Sequence of chain 38.E:
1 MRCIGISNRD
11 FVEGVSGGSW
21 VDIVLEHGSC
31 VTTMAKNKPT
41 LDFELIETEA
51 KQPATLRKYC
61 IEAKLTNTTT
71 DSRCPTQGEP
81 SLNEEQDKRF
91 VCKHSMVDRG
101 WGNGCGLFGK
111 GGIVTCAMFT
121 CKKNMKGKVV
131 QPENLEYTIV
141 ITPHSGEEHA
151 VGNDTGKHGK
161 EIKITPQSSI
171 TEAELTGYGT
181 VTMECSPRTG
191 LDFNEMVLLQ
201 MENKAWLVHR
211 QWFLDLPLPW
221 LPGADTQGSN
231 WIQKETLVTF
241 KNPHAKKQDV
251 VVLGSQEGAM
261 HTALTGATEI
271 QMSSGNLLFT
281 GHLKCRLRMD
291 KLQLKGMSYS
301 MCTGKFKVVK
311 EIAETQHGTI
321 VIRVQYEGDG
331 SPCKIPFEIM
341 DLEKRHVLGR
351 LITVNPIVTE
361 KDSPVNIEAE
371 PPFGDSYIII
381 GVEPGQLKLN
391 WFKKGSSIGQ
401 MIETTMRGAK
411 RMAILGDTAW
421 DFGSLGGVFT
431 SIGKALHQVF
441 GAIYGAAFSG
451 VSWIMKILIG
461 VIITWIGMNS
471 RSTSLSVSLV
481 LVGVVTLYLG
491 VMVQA

Sequence of chain 38.C:
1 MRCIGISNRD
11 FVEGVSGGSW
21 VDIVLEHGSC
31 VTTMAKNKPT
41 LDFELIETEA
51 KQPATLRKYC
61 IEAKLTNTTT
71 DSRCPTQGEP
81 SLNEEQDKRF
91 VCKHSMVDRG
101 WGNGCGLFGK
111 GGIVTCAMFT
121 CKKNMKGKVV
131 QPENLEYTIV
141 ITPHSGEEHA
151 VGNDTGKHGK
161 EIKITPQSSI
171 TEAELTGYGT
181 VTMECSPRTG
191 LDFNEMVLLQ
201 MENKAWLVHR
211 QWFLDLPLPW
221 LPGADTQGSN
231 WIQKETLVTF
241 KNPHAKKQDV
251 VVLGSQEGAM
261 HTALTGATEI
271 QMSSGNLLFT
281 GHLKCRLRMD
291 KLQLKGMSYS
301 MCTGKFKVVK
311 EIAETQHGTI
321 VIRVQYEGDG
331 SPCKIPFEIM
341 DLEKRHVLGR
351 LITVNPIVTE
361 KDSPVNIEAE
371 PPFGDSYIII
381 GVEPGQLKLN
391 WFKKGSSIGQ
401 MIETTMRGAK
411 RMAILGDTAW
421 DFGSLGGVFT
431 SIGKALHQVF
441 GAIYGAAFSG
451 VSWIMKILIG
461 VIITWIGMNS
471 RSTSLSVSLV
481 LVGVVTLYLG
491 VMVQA

The protein below binds the small molecule below.
Small molecule (SMILES): CC(=O)N[C@H]1[C@H](O[C@H]2[C@H](O)[C@@H](NC(C)=O)CO[C@@H]2CO)O[C@H](CO)[C@@H](O)[C@@H]1O

Binding-site contacts:
Ligand atom C8 contacts residue GLY102 of chain 38.C at 3.3 Å.
Ligand atom O7 contacts residue HIS149 of chain 38.E at 3.6 Å.
Ligand atom C5 contacts residue HIS158 of chain 38.E at 4.2 Å.
Ligand atom N2 contacts residue ASN153 of chain 38.E at 2.9 Å (h-bond).
Ligand atom C3 contacts residue ASN153 of chain 38.E at 3.8 Å.
Ligand atom C2 contacts residue HIS149 of chain 38.E at 3.7 Å.
Ligand atom C4 contacts residue ASN153 of chain 38.E at 4.2 Å.
Ligand atom O5 contacts residue HIS149 of chain 38.E at 3.5 Å (h-bond).
Ligand atom C7 contacts residue ASN153 of chain 38.E at 3.3 Å.
Ligand atom C1 contacts residue HIS158 of chain 38.E at 3.9 Å.
Ligand atom C1 contacts residue THR155 of chain 38.E at 4.0 Å.
Ligand atom C2 contacts residue ASN153 of chain 38.E at 2.4 Å.
Ligand atom O6 contacts residue HIS158 of chain 38.E at 2.8 Å (h-bond).
Ligand atom C7 contacts residue HIS149 of chain 38.E at 4.5 Å.
Ligand atom O5 contacts residue ASN153 of chain 38.E at 2.3 Å (h-bond).
Ligand atom C6 contacts residue HIS158 of chain 38.E at 4.0 Å.
Ligand atom C6 contacts residue HIS149 of chain 38.E at 4.2 Å.
Ligand atom O7 contacts residue ASN153 of chain 38.E at 3.3 Å (h-bond).
Ligand atom O3 contacts residue HIS149 of chain 38.E at 4.2 Å.
Ligand atom C1 contacts residue ASN153 of chain 38.E at 1.4 Å.
Ligand atom O5 contacts residue HIS158 of chain 38.E at 3.1 Å (h-bond).
Ligand atom O5 contacts residue THR155 of chain 38.E at 4.3 Å.
Ligand atom O6 contacts residue GLY156 of chain 38.E at 4.5 Å.
Ligand atom C8 contacts residue ASN153 of chain 38.E at 4.0 Å.
Ligand atom O6 contacts residue ASN153 of chain 38.E at 4.5 Å.
Ligand atom C5 contacts residue HIS149 of chain 38.E at 4.4 Å.
Ligand atom C5 contacts residue ASN153 of chain 38.E at 3.6 Å.
Ligand atom C1 contacts residue HIS149 of chain 38.E at 3.6 Å.
Ligand atom O6 contacts residue HIS149 of chain 38.E at 3.0 Å (h-bond).
Ligand atom C3 contacts residue HIS149 of chain 38.E at 4.5 Å.
Ligand atom C4 contacts residue HIS149 of chain 38.E at 4.4 Å.